Binding-site contacts:
Ligand atom C42 contacts residue VAL23 of chain 28.B at 3.5 Å (hydrophobic).
Ligand atom O13 contacts residue PRO358 of chain 28.B at 3.2 Å.
Ligand atom C33 contacts residue ASP26 of chain 28.B at 3.7 Å.
Ligand atom C19 contacts residue ARG276 of chain 28.B at 3.7 Å.
Ligand atom O12 contacts residue GLY360 of chain 28.B at 3.5 Å (h-bond).
Ligand atom C41 contacts residue VAL23 of chain 28.B at 3.7 Å (hydrophobic).
Ligand atom C15 contacts residue PRO272 of chain 28.B at 3.1 Å (hydrophobic).
Ligand atom C39 contacts residue ALA231 of chain 28.B at 3.3 Å (hydrophobic).
Ligand atom C38 contacts residue PRO358 of chain 28.B at 3.5 Å (hydrophobic).
Ligand atom C39 contacts residue PRO358 of chain 28.B at 3.8 Å (hydrophobic).
Ligand atom C32 contacts residue VAL23 of chain 28.B at 3.5 Å (hydrophobic).
Ligand atom O13 contacts residue ARG359 of chain 28.B at 3.2 Å (salt-bridge).
Ligand atom C39 contacts residue SER234 of chain 28.B at 3.8 Å.
Ligand atom C40 contacts residue SER234 of chain 28.B at 3.0 Å.
Ligand atom O14 contacts residue HIS227 of chain 28.B at 2.9 Å.
Ligand atom C08 contacts residue HIS227 of chain 28.B at 3.4 Å.
Ligand atom O06 contacts residue PRO272 of chain 28.B at 3.4 Å (h-bond).
Ligand atom C08 contacts residue LEU228 of chain 28.B at 3.8 Å (hydrophobic).
Ligand atom C41 contacts residue GLU27 of chain 28.B at 3.1 Å.
Ligand atom O06 contacts residue THR274 of chain 28.B at 2.7 Å (h-bond).
Ligand atom C15 contacts residue THR274 of chain 28.B at 3.7 Å.
Ligand atom C38 contacts residue PHE270 of chain 28.B at 3.6 Å (hydrophobic).
Ligand atom C16 contacts residue THR274 of chain 28.B at 3.4 Å.
Ligand atom C39 contacts residue PHE270 of chain 28.B at 3.4 Å (hydrophobic).
Ligand atom C06 contacts residue HIS227 of chain 28.B at 3.6 Å.
Ligand atom C33 contacts residue VAL23 of chain 28.B at 3.6 Å (hydrophobic).
Ligand atom C36 contacts residue HIS227 of chain 28.B at 3.2 Å.
Ligand atom C40 contacts residue ALA231 of chain 28.B at 3.4 Å (hydrophobic).
Ligand atom C07 contacts residue HIS227 of chain 28.B at 3.2 Å.
Ligand atom C40 contacts residue GLU27 of chain 28.B at 3.4 Å.
Ligand atom O13 contacts residue GLY360 of chain 28.B at 3.6 Å.
Ligand atom C28 contacts residue PRO358 of chain 28.B at 3.6 Å (hydrophobic).
Ligand atom C14 contacts residue THR274 of chain 28.B at 3.3 Å.
Ligand atom C07 contacts residue LEU228 of chain 28.B at 3.6 Å (hydrophobic).
Ligand atom O08 contacts residue ARG276 of chain 28.B at 3.7 Å.
Ligand atom O06 contacts residue LEU273 of chain 28.B at 3.5 Å.
Ligand atom C41 contacts residue SER234 of chain 28.B at 3.5 Å.
Ligand atom C37 contacts residue PRO358 of chain 28.B at 3.7 Å (hydrophobic).
Ligand atom C19 contacts residue THR274 of chain 28.B at 3.0 Å.
Ligand atom C09 contacts residue HIS227 of chain 28.B at 3.8 Å.

This protein binds this small molecule.
Small molecule (SMILES): CC(=O)O[C@H]1C(=O)[C@@]2(C)[C@H]([C@H](OC(=O)c3ccccc3)[C@]3(O)C[C@H](OC(=O)[C@H](O)[C@@H](NC(=O)c4ccccc4)c4ccccc4)C(C)=C1C3(C)C)[C@]1(OC(C)=O)CO[C@@H]1C[C@@H]2O

Sequence of chain 28.B:
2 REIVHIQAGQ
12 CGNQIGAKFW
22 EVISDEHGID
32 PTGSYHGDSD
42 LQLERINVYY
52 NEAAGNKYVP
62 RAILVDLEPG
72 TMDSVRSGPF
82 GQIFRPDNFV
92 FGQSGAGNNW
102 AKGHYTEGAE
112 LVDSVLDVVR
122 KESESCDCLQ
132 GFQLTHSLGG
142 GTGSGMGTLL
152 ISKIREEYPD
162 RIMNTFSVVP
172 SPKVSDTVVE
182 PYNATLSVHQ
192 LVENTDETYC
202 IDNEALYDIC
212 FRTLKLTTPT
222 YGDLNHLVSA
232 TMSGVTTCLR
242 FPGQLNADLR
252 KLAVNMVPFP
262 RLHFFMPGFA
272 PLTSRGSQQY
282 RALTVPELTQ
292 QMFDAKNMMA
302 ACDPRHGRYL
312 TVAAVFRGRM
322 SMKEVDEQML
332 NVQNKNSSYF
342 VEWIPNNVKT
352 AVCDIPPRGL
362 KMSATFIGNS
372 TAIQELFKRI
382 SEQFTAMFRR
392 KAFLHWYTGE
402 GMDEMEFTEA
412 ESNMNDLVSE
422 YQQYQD